Sequence of chain 1.D:
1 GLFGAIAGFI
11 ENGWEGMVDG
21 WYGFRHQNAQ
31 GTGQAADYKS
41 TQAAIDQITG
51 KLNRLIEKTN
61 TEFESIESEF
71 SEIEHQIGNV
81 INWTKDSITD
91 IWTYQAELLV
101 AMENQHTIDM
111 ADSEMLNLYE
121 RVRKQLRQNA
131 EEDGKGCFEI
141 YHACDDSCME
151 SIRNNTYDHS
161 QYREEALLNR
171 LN

A protein and the small-molecule ligand that binds it are described below.
Small molecule (SMILES): CC(=O)N[C@@H]1[C@@H](O)[C@H](O)[C@@H](CO)O[C@H]1O

Binding-site contacts:
Ligand atom O6 contacts residue ASN29 of chain 1.C at 4.4 Å.
Ligand atom C8 contacts residue LEU52 of chain 1.D at 3.7 Å (hydrophobic).
Ligand atom C6 contacts residue ASN29 of chain 1.C at 4.1 Å.
Ligand atom O4 contacts residue ASN29 of chain 1.C at 3.8 Å.
Ligand atom C3 contacts residue ASN29 of chain 1.C at 3.4 Å.
Ligand atom C5 contacts residue ASN29 of chain 1.C at 2.8 Å.
Ligand atom C1 contacts residue ASN29 of chain 1.C at 1.4 Å.
Ligand atom O5 contacts residue ASN29 of chain 1.C at 2.4 Å (h-bond).
Ligand atom N2 contacts residue THR312 of chain 1.C at 4.0 Å.
Ligand atom N2 contacts residue ASN29 of chain 1.C at 3.2 Å (h-bond).
Ligand atom C2 contacts residue ASN29 of chain 1.C at 2.7 Å.
Ligand atom C4 contacts residue ASN29 of chain 1.C at 3.5 Å.
Ligand atom C1 contacts residue THR312 of chain 1.C at 4.2 Å.
Ligand atom C8 contacts residue THR31 of chain 1.C at 4.4 Å.
Ligand atom C8 contacts residue THR312 of chain 1.C at 4.4 Å.

Sequence of chain 1.C:
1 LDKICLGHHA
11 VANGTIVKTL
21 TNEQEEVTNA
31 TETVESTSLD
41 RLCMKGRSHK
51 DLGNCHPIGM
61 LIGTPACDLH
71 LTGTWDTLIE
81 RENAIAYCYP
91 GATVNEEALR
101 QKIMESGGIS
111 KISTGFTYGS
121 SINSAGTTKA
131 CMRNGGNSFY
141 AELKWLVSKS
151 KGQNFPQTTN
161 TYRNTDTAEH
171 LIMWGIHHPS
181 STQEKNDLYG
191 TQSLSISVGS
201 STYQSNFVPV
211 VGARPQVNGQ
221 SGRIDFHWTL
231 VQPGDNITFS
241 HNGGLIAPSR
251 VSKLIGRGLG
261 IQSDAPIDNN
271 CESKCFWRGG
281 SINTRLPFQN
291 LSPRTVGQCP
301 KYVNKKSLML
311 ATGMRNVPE